Sequence of chain 1.A:
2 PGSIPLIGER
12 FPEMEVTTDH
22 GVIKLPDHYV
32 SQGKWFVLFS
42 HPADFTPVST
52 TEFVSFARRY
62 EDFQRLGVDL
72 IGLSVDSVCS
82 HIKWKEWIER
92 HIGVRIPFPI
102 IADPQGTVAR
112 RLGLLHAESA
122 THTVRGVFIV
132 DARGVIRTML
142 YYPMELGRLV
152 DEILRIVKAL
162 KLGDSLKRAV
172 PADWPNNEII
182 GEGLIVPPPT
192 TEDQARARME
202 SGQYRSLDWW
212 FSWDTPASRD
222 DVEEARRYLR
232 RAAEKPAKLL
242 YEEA

Sequence of chain 1.D:
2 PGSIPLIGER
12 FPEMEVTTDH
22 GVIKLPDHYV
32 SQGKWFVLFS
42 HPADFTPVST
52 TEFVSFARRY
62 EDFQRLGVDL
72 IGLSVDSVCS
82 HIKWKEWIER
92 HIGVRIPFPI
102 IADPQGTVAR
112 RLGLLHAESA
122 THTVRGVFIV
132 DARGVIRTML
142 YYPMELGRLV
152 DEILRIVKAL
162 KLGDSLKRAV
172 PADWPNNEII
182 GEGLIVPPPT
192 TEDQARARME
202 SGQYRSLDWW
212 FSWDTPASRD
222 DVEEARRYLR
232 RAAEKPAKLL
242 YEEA

The protein below binds the small molecule below.
Small molecule (SMILES): O=C(CBr)c1ccccc1

Sequence of chain 1.B:
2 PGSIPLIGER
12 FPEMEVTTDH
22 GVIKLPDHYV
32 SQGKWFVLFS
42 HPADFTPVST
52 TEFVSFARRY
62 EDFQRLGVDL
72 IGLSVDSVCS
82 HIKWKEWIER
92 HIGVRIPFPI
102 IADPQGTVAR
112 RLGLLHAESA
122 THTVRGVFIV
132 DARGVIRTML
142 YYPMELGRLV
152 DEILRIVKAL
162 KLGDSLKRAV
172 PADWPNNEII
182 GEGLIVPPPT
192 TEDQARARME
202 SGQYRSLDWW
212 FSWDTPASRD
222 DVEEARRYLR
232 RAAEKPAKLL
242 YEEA

Binding-site contacts:
Ligand atom C2 contacts residue VAL79 of chain 1.D at 4.2 Å (hydrophobic).
Ligand atom C7 contacts residue HIS123 of chain 1.A at 4.0 Å.
Ligand atom C7 contacts residue THR47 of chain 1.A at 4.3 Å.
Ligand atom C3 contacts residue CYS80 of chain 1.D at 3.5 Å (hydrophobic).
Ligand atom C6 contacts residue PRO43 of chain 1.A at 4.5 Å (hydrophobic).
Ligand atom C8 contacts residue HIS123 of chain 1.A at 3.9 Å.
Ligand atom O9 contacts residue SER78 of chain 1.D at 3.4 Å.
Ligand atom C1 contacts residue PRO190 of chain 1.B at 4.1 Å (hydrophobic).
Ligand atom C5 contacts residue PRO189 of chain 1.B at 4.1 Å (hydrophobic).
Ligand atom C8 contacts residue THR47 of chain 1.A at 4.2 Å.
Ligand atom C5 contacts residue THR47 of chain 1.A at 3.9 Å.
Ligand atom C1 contacts residue VAL79 of chain 1.D at 4.1 Å (hydrophobic).
Ligand atom C5 contacts residue FLC1 of chain 1.K at 3.5 Å.
Ligand atom C3 contacts residue THR47 of chain 1.A at 3.9 Å.
Ligand atom C6 contacts residue THR47 of chain 1.A at 4.1 Å.
Ligand atom C4 contacts residue THR47 of chain 1.A at 3.8 Å.
Ligand atom C7 contacts residue PRO43 of chain 1.A at 4.4 Å (hydrophobic).
Ligand atom C4 contacts residue PRO189 of chain 1.B at 4.0 Å (hydrophobic).
Ligand atom C4 contacts residue CYS80 of chain 1.D at 3.9 Å (hydrophobic).
Ligand atom O9 contacts residue VAL79 of chain 1.D at 3.3 Å (h-bond).
Ligand atom C3 contacts residue ALA44 of chain 1.A at 4.5 Å (hydrophobic).
Ligand atom C8 contacts residue ALA44 of chain 1.A at 3.6 Å (hydrophobic).
Ligand atom C2 contacts residue CYS80 of chain 1.D at 2.6 Å (hydrophobic).
Ligand atom C1 contacts residue CYS80 of chain 1.D at 1.8 Å (hydrophobic).
Ligand atom C6 contacts residue FLC1 of chain 1.K at 3.5 Å.
Ligand atom O9 contacts residue CYS80 of chain 1.D at 2.7 Å (h-bond).
Ligand atom C7 contacts residue ALA44 of chain 1.A at 3.9 Å (hydrophobic).